Binding-site contacts:
Ligand atom C2 contacts residue ASP263 of chain 1.A at 4.1 Å.
Ligand atom O6 contacts residue LYS253 of chain 1.A at 2.8 Å (salt-bridge).
Ligand atom C3 contacts residue LYS253 of chain 1.A at 3.7 Å.
Ligand atom C4 contacts residue LEU151 of chain 1.A at 4.0 Å (hydrophobic).
Ligand atom C4 contacts residue TYR251 of chain 1.A at 4.5 Å (hydrophobic).
Ligand atom O5 contacts residue LYS253 of chain 1.A at 3.5 Å (salt-bridge).
Ligand atom O5 contacts residue THR255 of chain 1.A at 3.1 Å (h-bond).
Ligand atom O6 contacts residue ASP263 of chain 1.A at 2.7 Å (salt-bridge).
Ligand atom C4 contacts residue TYR152 of chain 1.A at 3.3 Å (hydrophobic).
Ligand atom C1 contacts residue LEU151 of chain 1.A at 4.0 Å (hydrophobic).
Ligand atom C3 contacts residue ASP263 of chain 1.A at 3.5 Å.
Ligand atom C2 contacts residue TYR251 of chain 1.A at 4.1 Å (hydrophobic).
Ligand atom C4 contacts residue ASP263 of chain 1.A at 3.4 Å.
Ligand atom O6 contacts residue TYR251 of chain 1.A at 4.1 Å.
Ligand atom C2 contacts residue LYS253 of chain 1.A at 4.2 Å.
Ligand atom C3 contacts residue TYR152 of chain 1.A at 3.6 Å (hydrophobic).
Ligand atom C1 contacts residue TYR152 of chain 1.A at 4.0 Å (hydrophobic).
Ligand atom C2 contacts residue TYR152 of chain 1.A at 4.4 Å (hydrophobic).
Ligand atom O6 contacts residue TYR152 of chain 1.A at 4.5 Å.
Ligand atom C2 contacts residue THR255 of chain 1.A at 4.5 Å.
Ligand atom C3 contacts residue TYR251 of chain 1.A at 4.5 Å (hydrophobic).

A small-molecule ligand and the protein it binds are described below.
Small molecule (SMILES): C[C@@H](O)[C@@H](C)O

Sequence of chain 1.A:
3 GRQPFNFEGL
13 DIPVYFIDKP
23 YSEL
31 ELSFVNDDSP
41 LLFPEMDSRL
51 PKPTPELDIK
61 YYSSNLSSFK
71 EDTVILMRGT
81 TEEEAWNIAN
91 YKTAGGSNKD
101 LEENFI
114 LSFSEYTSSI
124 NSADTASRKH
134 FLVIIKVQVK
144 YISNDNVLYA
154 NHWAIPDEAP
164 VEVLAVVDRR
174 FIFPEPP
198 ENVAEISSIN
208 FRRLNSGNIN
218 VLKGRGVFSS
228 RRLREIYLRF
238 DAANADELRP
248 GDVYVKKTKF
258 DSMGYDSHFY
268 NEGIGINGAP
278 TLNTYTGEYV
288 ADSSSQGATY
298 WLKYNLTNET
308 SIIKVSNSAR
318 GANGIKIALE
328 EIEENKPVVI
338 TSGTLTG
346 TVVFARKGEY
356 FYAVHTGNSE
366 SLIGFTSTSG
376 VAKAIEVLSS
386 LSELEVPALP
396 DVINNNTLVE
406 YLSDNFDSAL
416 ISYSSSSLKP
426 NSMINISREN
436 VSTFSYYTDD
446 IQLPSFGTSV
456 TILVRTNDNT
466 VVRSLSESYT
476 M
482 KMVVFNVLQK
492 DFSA